Sequence of chain 1.A:
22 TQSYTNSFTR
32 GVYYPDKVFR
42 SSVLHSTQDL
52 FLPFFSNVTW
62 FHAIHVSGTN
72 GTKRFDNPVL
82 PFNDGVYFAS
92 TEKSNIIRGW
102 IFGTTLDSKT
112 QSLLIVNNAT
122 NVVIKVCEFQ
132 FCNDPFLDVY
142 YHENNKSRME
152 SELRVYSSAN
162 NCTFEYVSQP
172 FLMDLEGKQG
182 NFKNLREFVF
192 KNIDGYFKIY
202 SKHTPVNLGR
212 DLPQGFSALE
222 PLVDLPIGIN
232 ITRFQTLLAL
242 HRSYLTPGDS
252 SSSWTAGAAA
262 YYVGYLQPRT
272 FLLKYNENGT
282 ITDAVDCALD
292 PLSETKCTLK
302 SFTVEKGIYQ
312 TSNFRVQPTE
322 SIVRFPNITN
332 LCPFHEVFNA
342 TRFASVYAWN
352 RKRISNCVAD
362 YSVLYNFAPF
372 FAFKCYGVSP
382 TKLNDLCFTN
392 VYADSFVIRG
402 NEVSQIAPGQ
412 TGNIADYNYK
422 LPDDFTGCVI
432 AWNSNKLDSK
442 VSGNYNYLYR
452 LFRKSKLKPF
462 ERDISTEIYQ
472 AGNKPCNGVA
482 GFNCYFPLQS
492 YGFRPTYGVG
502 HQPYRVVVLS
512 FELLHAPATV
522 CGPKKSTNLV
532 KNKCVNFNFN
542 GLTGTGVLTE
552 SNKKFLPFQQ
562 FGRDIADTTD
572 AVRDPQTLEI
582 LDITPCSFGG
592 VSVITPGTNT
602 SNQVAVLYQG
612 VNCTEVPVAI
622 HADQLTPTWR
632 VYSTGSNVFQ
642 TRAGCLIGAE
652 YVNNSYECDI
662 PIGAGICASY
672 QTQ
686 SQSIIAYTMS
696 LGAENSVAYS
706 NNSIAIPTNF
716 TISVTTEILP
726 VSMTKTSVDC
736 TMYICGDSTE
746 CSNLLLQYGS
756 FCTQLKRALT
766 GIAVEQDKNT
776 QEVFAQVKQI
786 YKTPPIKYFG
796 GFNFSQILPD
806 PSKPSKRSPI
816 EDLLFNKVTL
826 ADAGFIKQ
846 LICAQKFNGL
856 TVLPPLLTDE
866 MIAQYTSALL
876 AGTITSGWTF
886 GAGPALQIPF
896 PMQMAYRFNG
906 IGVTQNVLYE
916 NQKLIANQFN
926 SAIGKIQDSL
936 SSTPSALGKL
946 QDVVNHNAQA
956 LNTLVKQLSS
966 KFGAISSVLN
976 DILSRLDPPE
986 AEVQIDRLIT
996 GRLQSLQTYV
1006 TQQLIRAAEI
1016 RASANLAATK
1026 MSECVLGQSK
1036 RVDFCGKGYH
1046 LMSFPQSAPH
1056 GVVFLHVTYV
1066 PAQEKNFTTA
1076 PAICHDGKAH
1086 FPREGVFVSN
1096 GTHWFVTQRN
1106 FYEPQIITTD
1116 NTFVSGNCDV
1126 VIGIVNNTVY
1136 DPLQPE

A small-molecule ligand and the protein it binds are described below.
Small molecule (SMILES): CC(=O)N[C@@H]1[C@@H](O)[C@H](O)[C@@H](CO)O[C@H]1O

Binding-site contacts:
Ligand atom N2 contacts residue ASN340 of chain 1.A at 2.9 Å (h-bond).
Ligand atom O5 contacts residue HIS336 of chain 1.A at 3.8 Å.
Ligand atom C1 contacts residue ASN340 of chain 1.A at 1.4 Å.
Ligand atom O5 contacts residue ASN340 of chain 1.A at 2.4 Å (h-bond).
Ligand atom C8 contacts residue ALA341 of chain 1.A at 3.4 Å (hydrophobic).
Ligand atom C7 contacts residue ASN340 of chain 1.A at 3.1 Å.
Ligand atom C3 contacts residue ASN340 of chain 1.A at 3.8 Å.
Ligand atom C2 contacts residue ASN340 of chain 1.A at 2.5 Å.
Ligand atom C5 contacts residue ASN340 of chain 1.A at 3.7 Å.
Ligand atom C8 contacts residue ASN340 of chain 1.A at 4.3 Å.
Ligand atom C1 contacts residue HIS336 of chain 1.A at 4.0 Å.
Ligand atom C4 contacts residue ASN340 of chain 1.A at 4.2 Å.
Ligand atom O7 contacts residue ASN340 of chain 1.A at 3.0 Å (h-bond).